Sequence of chain 1.B:
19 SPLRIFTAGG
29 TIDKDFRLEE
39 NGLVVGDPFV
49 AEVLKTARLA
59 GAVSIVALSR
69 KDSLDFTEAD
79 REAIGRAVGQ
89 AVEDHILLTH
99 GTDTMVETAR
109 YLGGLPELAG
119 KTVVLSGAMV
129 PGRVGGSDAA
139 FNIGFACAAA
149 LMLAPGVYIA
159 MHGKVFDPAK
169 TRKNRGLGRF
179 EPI

This small molecule binds to this protein.
Small molecule (SMILES): N[C@@H](CC(=O)O)C(=O)O

Binding-site contacts:
Ligand atom OD2 contacts residue THR100 of chain 1.B at 3.0 Å (h-bond).
Ligand atom CB contacts residue ASN39 of chain 1.C at 3.8 Å.
Ligand atom CA contacts residue THR29 of chain 1.B at 3.2 Å.
Ligand atom O contacts residue SER71 of chain 1.B at 2.9 Å (h-bond).
Ligand atom OD1 contacts residue THR100 of chain 1.B at 2.6 Å (h-bond).
Ligand atom C contacts residue SER71 of chain 1.B at 3.5 Å.
Ligand atom O contacts residue GLY28 of chain 1.B at 3.3 Å.
Ligand atom OD1 contacts residue ALA126 of chain 1.B at 3.2 Å (h-bond).
Ligand atom C contacts residue THR100 of chain 1.B at 3.8 Å.
Ligand atom CG contacts residue THR29 of chain 1.B at 2.8 Å.
Ligand atom C contacts residue GLY99 of chain 1.B at 3.4 Å.
Ligand atom OXT contacts residue ASP101 of chain 1.B at 3.0 Å (salt-bridge).
Ligand atom OD1 contacts residue THR29 of chain 1.B at 3.3 Å (h-bond).
Ligand atom OXT contacts residue ASP70 of chain 1.B at 3.4 Å (salt-bridge).
Ligand atom CB contacts residue THR100 of chain 1.B at 3.4 Å.
Ligand atom C contacts residue ASP101 of chain 1.B at 4.0 Å.
Ligand atom CA contacts residue ASN39 of chain 1.C at 3.5 Å.
Ligand atom N contacts residue ASN39 of chain 1.C at 2.7 Å (h-bond).
Ligand atom CG contacts residue ALA126 of chain 1.B at 4.0 Å (hydrophobic).
Ligand atom CA contacts residue ASP70 of chain 1.B at 3.3 Å.
Ligand atom OXT contacts residue THR100 of chain 1.B at 3.3 Å (h-bond).
Ligand atom CB contacts residue THR29 of chain 1.B at 3.1 Å.
Ligand atom N contacts residue ASP70 of chain 1.B at 2.6 Å (salt-bridge).
Ligand atom CG contacts residue THR100 of chain 1.B at 3.0 Å.
Ligand atom N contacts residue ASP101 of chain 1.B at 2.9 Å (salt-bridge).
Ligand atom O contacts residue GLY99 of chain 1.B at 3.2 Å.
Ligand atom OD1 contacts residue MET127 of chain 1.B at 4.0 Å.
Ligand atom OD2 contacts residue GLY28 of chain 1.B at 4.0 Å.
Ligand atom N contacts residue LEU72 of chain 1.B at 3.7 Å.
Ligand atom O contacts residue THR29 of chain 1.B at 3.8 Å.
Ligand atom N contacts residue THR29 of chain 1.B at 4.1 Å.
Ligand atom OD2 contacts residue ALA126 of chain 1.B at 4.0 Å.
Ligand atom C contacts residue ASP70 of chain 1.B at 3.0 Å.
Ligand atom OD2 contacts residue GLY99 of chain 1.B at 3.3 Å.
Ligand atom OD2 contacts residue THR29 of chain 1.B at 3.0 Å (h-bond).
Ligand atom CA contacts residue ASP101 of chain 1.B at 3.6 Å.
Ligand atom OXT contacts residue SER71 of chain 1.B at 2.5 Å (h-bond).
Ligand atom OXT contacts residue GLY99 of chain 1.B at 3.2 Å.
Ligand atom O contacts residue ASP70 of chain 1.B at 2.9 Å (salt-bridge).
Ligand atom CB contacts residue ASP101 of chain 1.B at 3.4 Å.

Sequence of chain 1.C:
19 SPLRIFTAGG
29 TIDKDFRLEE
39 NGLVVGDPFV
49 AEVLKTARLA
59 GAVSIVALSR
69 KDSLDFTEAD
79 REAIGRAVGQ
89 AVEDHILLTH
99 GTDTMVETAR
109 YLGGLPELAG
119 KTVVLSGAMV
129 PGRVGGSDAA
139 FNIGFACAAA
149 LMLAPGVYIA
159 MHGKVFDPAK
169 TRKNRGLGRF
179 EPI